A protein and the small-molecule ligand that binds it are described below.
Small molecule (SMILES): N#Cc1ccc(NC(=NCC(=O)O)NC(c2ccccc2)c2ccccc2)cc1

Binding-site contacts:
Ligand atom C3B contacts residue TRP93 of chain 1.A at 4.0 Å (hydrophobic).
Ligand atom C1 contacts residue LYS58 of chain 1.B at 3.8 Å.
Ligand atom O2 contacts residue LYS58 of chain 1.B at 3.6 Å.
Ligand atom C6B contacts residue TRP93 of chain 1.A at 3.5 Å (hydrophobic).
Ligand atom C7B contacts residue TRP98 of chain 1.A at 3.6 Å (hydrophobic).
Ligand atom C7B contacts residue TRP54 of chain 1.B at 3.9 Å (hydrophobic).
Ligand atom C6 contacts residue TYR111 of chain 1.B at 3.7 Å (hydrophobic).
Ligand atom C5B contacts residue TRP93 of chain 1.A at 3.4 Å (hydrophobic).
Ligand atom C4B contacts residue TYR111 of chain 1.B at 3.5 Å (hydrophobic).
Ligand atom C3B contacts residue TRP54 of chain 1.B at 4.1 Å (hydrophobic).
Ligand atom C1B contacts residue TYR111 of chain 1.B at 3.3 Å (hydrophobic).
Ligand atom C3A contacts residue TYR104 of chain 1.B at 3.7 Å (hydrophobic).
Ligand atom C2B contacts residue TYR111 of chain 1.B at 3.9 Å (hydrophobic).
Ligand atom C5B contacts residue TYR111 of chain 1.B at 3.4 Å (hydrophobic).
Ligand atom O2 contacts residue TYR60 of chain 1.B at 3.0 Å (h-bond).
Ligand atom N7B contacts residue TRP54 of chain 1.B at 3.8 Å.
Ligand atom C7B contacts residue TYR111 of chain 1.B at 3.6 Å (hydrophobic).
Ligand atom C6B contacts residue TYR111 of chain 1.B at 3.2 Å (hydrophobic).
Ligand atom N7B contacts residue TRP98 of chain 1.A at 2.8 Å (h-bond).
Ligand atom C2 contacts residue LYS58 of chain 1.B at 3.4 Å.
Ligand atom C8 contacts residue TYR111 of chain 1.B at 3.5 Å (hydrophobic).
Ligand atom C2A contacts residue SER109 of chain 1.B at 4.1 Å.
Ligand atom N7B contacts residue TYR111 of chain 1.B at 3.9 Å.
Ligand atom C2A contacts residue PHE102 of chain 1.B at 4.0 Å (hydrophobic).
Ligand atom C1 contacts residue TYR60 of chain 1.B at 3.8 Å (hydrophobic).
Ligand atom C4B contacts residue TRP93 of chain 1.A at 3.7 Å (hydrophobic).
Ligand atom C2B contacts residue TYR60 of chain 1.B at 3.6 Å (hydrophobic).
Ligand atom C2 contacts residue TYR60 of chain 1.B at 3.4 Å (hydrophobic).
Ligand atom C7 contacts residue TYR111 of chain 1.B at 3.4 Å (hydrophobic).
Ligand atom N7B contacts residue TRP93 of chain 1.A at 4.1 Å.
Ligand atom N7B contacts residue ASP52 of chain 1.B at 3.9 Å.
Ligand atom C10 contacts residue TYR60 of chain 1.B at 3.8 Å (hydrophobic).
Ligand atom O1 contacts residue TYR60 of chain 1.B at 4.0 Å.
Ligand atom C5 contacts residue PHE102 of chain 1.B at 3.7 Å (hydrophobic).
Ligand atom C5 contacts residue TYR111 of chain 1.B at 3.6 Å (hydrophobic).
Ligand atom N7 contacts residue TYR111 of chain 1.B at 2.8 Å (h-bond).
Ligand atom N11 contacts residue TYR111 of chain 1.B at 3.6 Å (h-bond).
Ligand atom C3B contacts residue TYR111 of chain 1.B at 3.6 Å (hydrophobic).
Ligand atom C7B contacts residue TRP93 of chain 1.A at 3.9 Å (hydrophobic).
Ligand atom N7B contacts residue ARG100 of chain 1.B at 3.4 Å (salt-bridge).

Sequence of chain 1.A:
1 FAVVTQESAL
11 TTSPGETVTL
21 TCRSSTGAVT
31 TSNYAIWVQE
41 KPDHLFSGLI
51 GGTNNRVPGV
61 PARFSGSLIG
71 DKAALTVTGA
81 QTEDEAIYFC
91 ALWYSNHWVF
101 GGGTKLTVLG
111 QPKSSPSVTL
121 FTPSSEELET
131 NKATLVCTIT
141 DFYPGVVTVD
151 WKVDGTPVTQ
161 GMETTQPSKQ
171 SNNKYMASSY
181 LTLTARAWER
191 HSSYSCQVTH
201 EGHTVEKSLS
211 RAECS

Sequence of chain 1.B:
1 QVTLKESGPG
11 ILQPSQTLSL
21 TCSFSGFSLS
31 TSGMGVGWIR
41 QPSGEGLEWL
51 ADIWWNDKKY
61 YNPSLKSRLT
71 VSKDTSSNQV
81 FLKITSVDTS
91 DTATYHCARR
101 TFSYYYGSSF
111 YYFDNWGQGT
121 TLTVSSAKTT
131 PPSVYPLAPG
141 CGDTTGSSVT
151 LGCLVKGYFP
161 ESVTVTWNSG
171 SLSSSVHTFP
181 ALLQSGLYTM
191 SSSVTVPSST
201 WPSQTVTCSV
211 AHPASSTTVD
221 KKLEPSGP